The small molecule below binds the protein below.
Small molecule (SMILES): NC[C@H]1O[C@H](O[C@H]2[C@H](O)[C@@H](O[C@H]3O[C@H](CO)[C@@H](O)[C@H](N)[C@H]3O)[C@H](N)C[C@@H]2N)[C@H](O)[C@@H](O)[C@@H]1O

Sequence of chain 1.F:
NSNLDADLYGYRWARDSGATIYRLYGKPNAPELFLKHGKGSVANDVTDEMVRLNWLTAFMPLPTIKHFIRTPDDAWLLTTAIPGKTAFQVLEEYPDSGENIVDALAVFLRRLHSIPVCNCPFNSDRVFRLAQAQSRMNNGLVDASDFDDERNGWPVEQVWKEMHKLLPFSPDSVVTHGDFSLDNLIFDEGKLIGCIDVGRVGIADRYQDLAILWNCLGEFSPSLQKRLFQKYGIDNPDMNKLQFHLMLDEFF

Binding-site contacts:
Ligand atom C6 contacts residue PHE272 of chain 1.F at 3.2 Å (hydrophobic).
Ligand atom C12 contacts residue GLU270 of chain 1.F at 3.4 Å.
Ligand atom C3 contacts residue ASP199 of chain 1.F at 3.6 Å.
Ligand atom C18 contacts residue GLU239 of chain 1.F at 3.4 Å.
Ligand atom O10 contacts residue ASP166 of chain 1.F at 3.6 Å (salt-bridge).
Ligand atom O14 contacts residue ASN235 of chain 1.F at 3.0 Å (h-bond).
Ligand atom N3 contacts residue ASP168 of chain 1.F at 2.8 Å (salt-bridge).
Ligand atom C10 contacts residue ASP166 of chain 1.F at 3.4 Å.
Ligand atom C5 contacts residue PHE272 of chain 1.F at 3.6 Å (hydrophobic).
Ligand atom O7 contacts residue ASP199 of chain 1.F at 2.8 Å (salt-bridge).
Ligand atom C7 contacts residue ASP166 of chain 1.F at 3.6 Å.
Ligand atom O8 contacts residue PHE272 of chain 1.F at 3.8 Å.
Ligand atom O14 contacts residue GLU239 of chain 1.F at 2.8 Å (salt-bridge).
Ligand atom O13 contacts residue ASP168 of chain 1.F at 2.9 Å (salt-bridge).
Ligand atom O13 contacts residue PHE167 of chain 1.F at 3.8 Å.
Ligand atom N2 contacts residue ASP269 of chain 1.F at 2.9 Å (salt-bridge).
Ligand atom C14 contacts residue ASP168 of chain 1.F at 3.6 Å.
Ligand atom C9 contacts residue ASP166 of chain 1.F at 3.7 Å.
Ligand atom N3 contacts residue PHE167 of chain 1.F at 3.8 Å.
Ligand atom O5 contacts residue ASP166 of chain 1.F at 3.9 Å.
Ligand atom O14 contacts residue CYS236 of chain 1.F at 3.5 Å.
Ligand atom C8 contacts residue ASP166 of chain 1.F at 3.5 Å.
Ligand atom N4 contacts residue GLU239 of chain 1.F at 3.5 Å (salt-bridge).
Ligand atom C12 contacts residue ASP269 of chain 1.F at 3.6 Å.
Ligand atom C16 contacts residue GLU239 of chain 1.F at 3.2 Å.
Ligand atom N2 contacts residue PHE272 of chain 1.F at 2.8 Å (h-bond).
Ligand atom C7 contacts residue GLU270 of chain 1.F at 3.5 Å.
Ligand atom C15 contacts residue GLU239 of chain 1.F at 4.0 Å.
Ligand atom N4 contacts residue ASP168 of chain 1.F at 3.9 Å.
Ligand atom C15 contacts residue ASP168 of chain 1.F at 3.5 Å.
Ligand atom O11 contacts residue ASN235 of chain 1.F at 3.9 Å.
Ligand atom C15 contacts residue ASN235 of chain 1.F at 3.6 Å.
Ligand atom C11 contacts residue ASP269 of chain 1.F at 3.3 Å.
Ligand atom C12 contacts residue ASP166 of chain 1.F at 3.9 Å.
Ligand atom N4 contacts residue ASN235 of chain 1.F at 3.9 Å.
Ligand atom N3 contacts residue GLU270 of chain 1.F at 2.6 Å (salt-bridge).
Ligand atom N1 contacts residue PHE272 of chain 1.F at 3.0 Å (h-bond).
Ligand atom N3 contacts residue ASP166 of chain 1.F at 2.9 Å (salt-bridge).
Ligand atom O11 contacts residue ASP168 of chain 1.F at 3.4 Å (salt-bridge).
Ligand atom C7 contacts residue ASP168 of chain 1.F at 3.7 Å.